Binding-site contacts:
Ligand atom C6 contacts residue TYR317 of chain 1.A at 3.8 Å (hydrophobic).
Ligand atom O1 contacts residue GLU188 of chain 1.A at 2.4 Å (salt-bridge).
Ligand atom O2 contacts residue GLU373 of chain 1.A at 2.7 Å (salt-bridge).
Ligand atom C8 contacts residue TYR317 of chain 1.A at 3.2 Å (hydrophobic).
Ligand atom O2 contacts residue ASN187 of chain 1.A at 2.8 Å (h-bond).
Ligand atom C12 contacts residue HIS320 of chain 1.A at 3.6 Å.
Ligand atom C11 contacts residue TRP346 of chain 1.A at 3.7 Å (hydrophobic).
Ligand atom C6 contacts residue GLU427 of chain 1.A at 3.4 Å.
Ligand atom C3 contacts residue GLU373 of chain 1.A at 3.5 Å.
Ligand atom C2 contacts residue GLU188 of chain 1.A at 3.6 Å.
Ligand atom C8 contacts residue TRP346 of chain 1.A at 3.6 Å (hydrophobic).
Ligand atom O4 contacts residue GLU427 of chain 1.A at 2.6 Å (salt-bridge).
Ligand atom O4 contacts residue TRP420 of chain 1.A at 3.1 Å (h-bond).
Ligand atom O6 contacts residue TYR317 of chain 1.A at 3.5 Å.
Ligand atom C10 contacts residue TRP346 of chain 1.A at 3.6 Å (hydrophobic).
Ligand atom C12 contacts residue TRP346 of chain 1.A at 3.7 Å (hydrophobic).
Ligand atom C13 contacts residue HIS320 of chain 1.A at 3.5 Å.
Ligand atom O2 contacts residue GLU188 of chain 1.A at 3.4 Å (salt-bridge).
Ligand atom C5 contacts residue GLU373 of chain 1.A at 3.5 Å.
Ligand atom O4 contacts residue GLN42 of chain 1.A at 3.1 Å (h-bond).
Ligand atom O2 contacts residue HIS143 of chain 1.A at 3.3 Å (h-bond).
Ligand atom N1 contacts residue TYR317 of chain 1.A at 3.5 Å (h-bond).
Ligand atom N1 contacts residue GLU373 of chain 1.A at 3.4 Å (salt-bridge).
Ligand atom O3 contacts residue TRP420 of chain 1.A at 3.6 Å.
Ligand atom C4 contacts residue GLU427 of chain 1.A at 3.5 Å.
Ligand atom C1 contacts residue GLU373 of chain 1.A at 3.1 Å.
Ligand atom C9 contacts residue TRP346 of chain 1.A at 3.4 Å (hydrophobic).
Ligand atom C3 contacts residue GLN42 of chain 1.A at 3.8 Å.
Ligand atom C5 contacts residue TYR317 of chain 1.A at 3.3 Å (hydrophobic).
Ligand atom C2 contacts residue GLU373 of chain 1.A at 3.4 Å.
Ligand atom N2 contacts residue TYR317 of chain 1.A at 3.4 Å.
Ligand atom O3 contacts residue TRP428 of chain 1.A at 2.9 Å (h-bond).
Ligand atom O3 contacts residue HIS143 of chain 1.A at 3.0 Å (h-bond).
Ligand atom C1 contacts residue GLU188 of chain 1.A at 3.2 Å.
Ligand atom C7 contacts residue TYR317 of chain 1.A at 3.4 Å (hydrophobic).
Ligand atom C3 contacts residue TRP420 of chain 1.A at 3.8 Å (hydrophobic).
Ligand atom C6 contacts residue PHE436 of chain 1.A at 3.7 Å (hydrophobic).
Ligand atom O3 contacts residue GLN42 of chain 1.A at 2.5 Å (h-bond).
Ligand atom C4 contacts residue TRP428 of chain 1.A at 3.8 Å (hydrophobic).
Ligand atom O6 contacts residue TRP346 of chain 1.A at 3.4 Å.

A small-molecule ligand and the protein it binds are described below.
Small molecule (SMILES): CCCCCCCC/N=C1\OC[C@@H]2[C@@H](O)[C@H](O)[C@@H](O)[C@H](O)N12

Sequence of chain 1.A:
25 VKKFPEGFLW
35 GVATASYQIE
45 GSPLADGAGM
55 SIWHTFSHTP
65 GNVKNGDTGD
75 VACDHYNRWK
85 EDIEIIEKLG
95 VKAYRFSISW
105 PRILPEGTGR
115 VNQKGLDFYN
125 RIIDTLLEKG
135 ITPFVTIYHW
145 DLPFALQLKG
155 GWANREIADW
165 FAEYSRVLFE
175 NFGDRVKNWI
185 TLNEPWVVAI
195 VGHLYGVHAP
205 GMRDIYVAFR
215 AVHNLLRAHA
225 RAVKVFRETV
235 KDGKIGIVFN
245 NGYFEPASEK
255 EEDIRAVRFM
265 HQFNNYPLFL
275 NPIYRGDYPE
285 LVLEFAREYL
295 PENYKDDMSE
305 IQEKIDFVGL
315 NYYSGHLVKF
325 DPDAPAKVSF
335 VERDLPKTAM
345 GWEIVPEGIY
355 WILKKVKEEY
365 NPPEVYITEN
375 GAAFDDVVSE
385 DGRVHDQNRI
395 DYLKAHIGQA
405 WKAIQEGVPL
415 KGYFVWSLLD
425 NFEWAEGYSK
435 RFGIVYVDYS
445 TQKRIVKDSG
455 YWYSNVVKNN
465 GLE